Sequence of chain 3.B:
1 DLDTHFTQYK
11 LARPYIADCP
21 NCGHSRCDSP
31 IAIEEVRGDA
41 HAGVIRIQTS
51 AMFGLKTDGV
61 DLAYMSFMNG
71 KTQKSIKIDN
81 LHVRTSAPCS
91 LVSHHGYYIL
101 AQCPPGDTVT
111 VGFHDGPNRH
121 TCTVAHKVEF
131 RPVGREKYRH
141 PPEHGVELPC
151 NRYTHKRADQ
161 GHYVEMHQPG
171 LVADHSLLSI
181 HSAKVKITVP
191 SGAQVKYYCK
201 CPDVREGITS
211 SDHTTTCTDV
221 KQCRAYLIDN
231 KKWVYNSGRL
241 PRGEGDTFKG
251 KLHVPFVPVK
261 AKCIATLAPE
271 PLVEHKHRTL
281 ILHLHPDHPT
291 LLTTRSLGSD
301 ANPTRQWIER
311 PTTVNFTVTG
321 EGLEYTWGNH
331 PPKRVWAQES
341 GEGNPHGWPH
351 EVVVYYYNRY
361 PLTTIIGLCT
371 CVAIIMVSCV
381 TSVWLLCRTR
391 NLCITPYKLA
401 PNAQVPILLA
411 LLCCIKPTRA

The small molecule below binds the protein below.
Small molecule (SMILES): CC(=O)N[C@@H]1[C@@H](O)[C@H](O)[C@@H](CO)O[C@H]1O

Binding-site contacts:
Ligand atom O5 contacts residue ASN315 of chain 3.B at 2.4 Å (h-bond).
Ligand atom C1 contacts residue VAL314 of chain 3.B at 4.4 Å (hydrophobic).
Ligand atom C3 contacts residue ASN315 of chain 3.B at 3.8 Å.
Ligand atom C7 contacts residue ASN315 of chain 3.B at 3.3 Å.
Ligand atom C2 contacts residue ASN315 of chain 3.B at 2.5 Å.
Ligand atom C6 contacts residue THR313 of chain 3.B at 4.5 Å.
Ligand atom C4 contacts residue ASN315 of chain 3.B at 4.3 Å.
Ligand atom O7 contacts residue ASN315 of chain 3.B at 4.2 Å.
Ligand atom C8 contacts residue ASN315 of chain 3.B at 3.5 Å.
Ligand atom C1 contacts residue ASN315 of chain 3.B at 1.4 Å.
Ligand atom O5 contacts residue THR313 of chain 3.B at 4.3 Å.
Ligand atom C8 contacts residue ILE281 of chain 3.B at 4.5 Å (hydrophobic).
Ligand atom C5 contacts residue ASN315 of chain 3.B at 3.7 Å.
Ligand atom O5 contacts residue VAL314 of chain 3.B at 3.8 Å.
Ligand atom N2 contacts residue ASN315 of chain 3.B at 2.8 Å (h-bond).
Ligand atom C6 contacts residue ASN315 of chain 3.B at 4.5 Å.